Sequence of chain 2.A:
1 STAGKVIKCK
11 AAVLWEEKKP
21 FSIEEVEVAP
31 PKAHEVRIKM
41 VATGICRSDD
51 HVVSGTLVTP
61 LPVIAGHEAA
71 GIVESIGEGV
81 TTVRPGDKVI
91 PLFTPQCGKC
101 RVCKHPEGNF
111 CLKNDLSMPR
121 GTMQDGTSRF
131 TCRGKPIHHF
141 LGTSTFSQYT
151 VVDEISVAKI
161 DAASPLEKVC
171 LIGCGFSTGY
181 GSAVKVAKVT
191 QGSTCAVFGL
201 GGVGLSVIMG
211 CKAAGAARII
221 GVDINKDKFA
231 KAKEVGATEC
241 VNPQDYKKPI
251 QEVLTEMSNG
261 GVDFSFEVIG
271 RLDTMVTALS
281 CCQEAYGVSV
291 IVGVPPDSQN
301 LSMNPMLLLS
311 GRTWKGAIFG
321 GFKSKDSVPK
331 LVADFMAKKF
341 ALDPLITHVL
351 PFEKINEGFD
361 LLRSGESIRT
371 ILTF

Binding-site contacts:
Ligand atom O2B contacts residue VAL203 of chain 2.A at 3.8 Å.
Ligand atom O4' contacts residue ILE269 of chain 2.A at 3.4 Å.
Ligand atom O3' contacts residue ASP223 of chain 2.A at 2.5 Å (salt-bridge).
Ligand atom O1D contacts residue VAL292 of chain 2.A at 3.7 Å.
Ligand atom C5 contacts residue ILE269 of chain 2.A at 3.9 Å (hydrophobic).
Ligand atom O2' contacts residue ASP223 of chain 2.A at 2.4 Å (salt-bridge).
Ligand atom O2B contacts residue GLY202 of chain 2.A at 3.2 Å (h-bond).
Ligand atom C4 contacts residue ILE269 of chain 2.A at 3.5 Å (hydrophobic).
Ligand atom C4D contacts residue VAL268 of chain 2.A at 3.8 Å (hydrophobic).
Ligand atom C3D contacts residue ILE269 of chain 2.A at 3.4 Å (hydrophobic).
Ligand atom C2 contacts residue ILE269 of chain 2.A at 3.8 Å (hydrophobic).
Ligand atom C5D contacts residue ARG47 of chain 2.A at 3.8 Å.
Ligand atom O3D contacts residue GLY270 of chain 2.A at 3.8 Å.
Ligand atom O2B contacts residue GLY201 of chain 2.A at 3.2 Å.
Ligand atom O4D contacts residue ILE269 of chain 2.A at 3.8 Å.
Ligand atom O2D contacts residue GLY293 of chain 2.A at 3.9 Å.
Ligand atom C8 contacts residue ILE269 of chain 2.A at 3.6 Å (hydrophobic).
Ligand atom N6 contacts residue ARG271 of chain 2.A at 3.4 Å (salt-bridge).
Ligand atom C3' contacts residue LYS228 of chain 2.A at 3.8 Å.
Ligand atom C2 contacts residue ILE224 of chain 2.A at 3.6 Å (hydrophobic).
Ligand atom C2' contacts residue ASP223 of chain 2.A at 3.2 Å.
Ligand atom N3 contacts residue ILE269 of chain 2.A at 3.5 Å.
Ligand atom C1' contacts residue ASP223 of chain 2.A at 3.2 Å.
Ligand atom O2A contacts residue GLY201 of chain 2.A at 3.8 Å.
Ligand atom O3' contacts residue LYS228 of chain 2.A at 3.1 Å (salt-bridge).
Ligand atom N1 contacts residue ILE224 of chain 2.A at 3.6 Å.
Ligand atom C4 contacts residue ILE224 of chain 2.A at 3.8 Å (hydrophobic).
Ligand atom O1D contacts residue GLY293 of chain 2.A at 3.6 Å.
Ligand atom O4' contacts residue GLY199 of chain 2.A at 3.7 Å.
Ligand atom C1D contacts residue GLY293 of chain 2.A at 3.5 Å.
Ligand atom O1A contacts residue ARG47 of chain 2.A at 3.1 Å (salt-bridge).
Ligand atom N3 contacts residue ASP223 of chain 2.A at 3.7 Å.
Ligand atom N3 contacts residue ILE224 of chain 2.A at 3.8 Å.
Ligand atom O3D contacts residue ILE269 of chain 2.A at 2.7 Å (h-bond).
Ligand atom N9 contacts residue ILE269 of chain 2.A at 3.8 Å.
Ligand atom O5D contacts residue VAL268 of chain 2.A at 3.4 Å (h-bond).
Ligand atom C3' contacts residue ASP223 of chain 2.A at 3.5 Å.
Ligand atom O3' contacts residue LEU200 of chain 2.A at 3.7 Å.
Ligand atom O4D contacts residue VAL268 of chain 2.A at 3.3 Å (h-bond).
Ligand atom C4D contacts residue ILE269 of chain 2.A at 3.1 Å (hydrophobic).

The protein below binds the small molecule below.
Small molecule (SMILES): Nc1ncnc2c1ncn2[C@@H]1O[C@H](CO[P](=O)(O)O[P](=O)(O)OC[C@H]2O[C@@H](O)[C@H](O)[C@@H]2O)[C@@H](O)[C@H]1O